Sequence of chain 1.A:
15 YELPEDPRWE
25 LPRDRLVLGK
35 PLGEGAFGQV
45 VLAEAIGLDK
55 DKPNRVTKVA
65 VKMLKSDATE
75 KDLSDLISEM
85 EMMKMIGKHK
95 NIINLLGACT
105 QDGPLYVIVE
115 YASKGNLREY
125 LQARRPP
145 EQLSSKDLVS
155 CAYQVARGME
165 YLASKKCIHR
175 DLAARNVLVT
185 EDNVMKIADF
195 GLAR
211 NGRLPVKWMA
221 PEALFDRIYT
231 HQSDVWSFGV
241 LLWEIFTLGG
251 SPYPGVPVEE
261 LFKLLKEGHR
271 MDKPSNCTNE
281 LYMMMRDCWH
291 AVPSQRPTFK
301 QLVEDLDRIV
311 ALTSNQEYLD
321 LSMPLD

Binding-site contacts:
Ligand atom N6 contacts residue ALA116 of chain 1.A at 3.1 Å (h-bond).
Ligand atom C19 contacts residue ASP193 of chain 1.A at 3.7 Å.
Ligand atom C2 contacts residue LEU182 of chain 1.A at 3.8 Å (hydrophobic).
Ligand atom C9 contacts residue VAL113 of chain 1.A at 3.8 Å (hydrophobic).
Ligand atom C24 contacts residue LEU36 of chain 1.A at 3.9 Å (hydrophobic).
Ligand atom C17 contacts residue ASP193 of chain 1.A at 3.7 Å.
Ligand atom C7 contacts residue ALA116 of chain 1.A at 3.8 Å (hydrophobic).
Ligand atom O18 contacts residue ASP193 of chain 1.A at 3.1 Å (salt-bridge).
Ligand atom N6 contacts residue TYR115 of chain 1.A at 3.4 Å.
Ligand atom C19 contacts residue PHE194 of chain 1.A at 4.0 Å (hydrophobic).
Ligand atom F23 contacts residue GLY37 of chain 1.A at 3.5 Å.
Ligand atom C14 contacts residue VAL44 of chain 1.A at 3.8 Å (hydrophobic).
Ligand atom C16 contacts residue GLU83 of chain 1.A at 3.5 Å.
Ligand atom F23 contacts residue GLU38 of chain 1.A at 3.3 Å.
Ligand atom F23 contacts residue GLY39 of chain 1.A at 3.9 Å.
Ligand atom C7 contacts residue LEU182 of chain 1.A at 3.6 Å (hydrophobic).
Ligand atom N8 contacts residue ALA64 of chain 1.A at 3.3 Å.
Ligand atom C21 contacts residue VAL44 of chain 1.A at 3.7 Å (hydrophobic).
Ligand atom C1 contacts residue LEU182 of chain 1.A at 3.4 Å (hydrophobic).
Ligand atom C10 contacts residue LEU182 of chain 1.A at 3.6 Å (hydrophobic).
Ligand atom C7 contacts residue GLU114 of chain 1.A at 3.9 Å.
Ligand atom C5 contacts residue LEU36 of chain 1.A at 3.8 Å (hydrophobic).
Ligand atom C7 contacts residue ALA64 of chain 1.A at 3.8 Å (hydrophobic).
Ligand atom N8 contacts residue GLU114 of chain 1.A at 2.7 Å (salt-bridge).
Ligand atom N8 contacts residue ALA116 of chain 1.A at 3.9 Å.
Ligand atom C5 contacts residue TYR115 of chain 1.A at 3.7 Å (hydrophobic).
Ligand atom C9 contacts residue ALA64 of chain 1.A at 3.6 Å (hydrophobic).
Ligand atom F23 contacts residue LEU36 of chain 1.A at 3.8 Å.
Ligand atom N8 contacts residue LEU182 of chain 1.A at 3.9 Å.
Ligand atom C22 contacts residue LEU36 of chain 1.A at 3.5 Å (hydrophobic).
Ligand atom C4 contacts residue LEU36 of chain 1.A at 3.9 Å (hydrophobic).
Ligand atom C15 contacts residue LYS66 of chain 1.A at 3.6 Å.
Ligand atom C9 contacts residue LEU182 of chain 1.A at 3.9 Å (hydrophobic).
Ligand atom C5 contacts residue ALA116 of chain 1.A at 3.3 Å (hydrophobic).
Ligand atom F23 contacts residue VAL44 of chain 1.A at 3.1 Å.
Ligand atom C21 contacts residue LEU36 of chain 1.A at 3.7 Å (hydrophobic).
Ligand atom C22 contacts residue VAL44 of chain 1.A at 3.8 Å (hydrophobic).
Ligand atom C20 contacts residue ASP193 of chain 1.A at 3.8 Å.
Ligand atom C19 contacts residue ILE97 of chain 1.A at 3.3 Å (hydrophobic).
Ligand atom C9 contacts residue GLU114 of chain 1.A at 3.4 Å.

The protein below binds the small molecule below.
Small molecule (SMILES): COc1cccc(/C(O)=C2\C=Nc3nccc(-c4cc(F)cc(F)c4)c32)c1